Sequence of chain 1.D:
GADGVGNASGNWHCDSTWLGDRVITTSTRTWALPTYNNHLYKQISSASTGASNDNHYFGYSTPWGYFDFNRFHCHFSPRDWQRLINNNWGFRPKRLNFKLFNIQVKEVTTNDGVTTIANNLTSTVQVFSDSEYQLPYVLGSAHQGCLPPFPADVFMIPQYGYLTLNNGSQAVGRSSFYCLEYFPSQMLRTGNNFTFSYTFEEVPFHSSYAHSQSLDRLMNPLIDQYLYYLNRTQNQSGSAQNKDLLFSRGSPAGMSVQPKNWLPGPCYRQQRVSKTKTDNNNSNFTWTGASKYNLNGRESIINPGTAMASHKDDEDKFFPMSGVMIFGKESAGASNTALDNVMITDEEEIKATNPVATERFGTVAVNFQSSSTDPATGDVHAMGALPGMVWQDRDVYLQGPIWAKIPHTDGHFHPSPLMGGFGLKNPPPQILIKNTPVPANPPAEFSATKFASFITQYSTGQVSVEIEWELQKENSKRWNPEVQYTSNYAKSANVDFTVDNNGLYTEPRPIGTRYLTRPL

Binding-site contacts:
Ligand atom N6 contacts residue PRO633 of chain 1.D at 4.4 Å.
Ligand atom C5 contacts residue PRO631 of chain 1.D at 4.4 Å (hydrophobic).
Ligand atom N6 contacts residue GLY639 of chain 1.D at 3.5 Å (h-bond).
Ligand atom N3 contacts residue PRO631 of chain 1.D at 4.1 Å.
Ligand atom C4 contacts residue PRO631 of chain 1.D at 4.2 Å (hydrophobic).
Ligand atom N7 contacts residue SER632 of chain 1.D at 3.7 Å.
Ligand atom C8 contacts residue HIS630 of chain 1.D at 3.3 Å.
Ligand atom C5 contacts residue PRO420 of chain 1.D at 4.5 Å (hydrophobic).
Ligand atom N7 contacts residue ASP609 of chain 1.D at 4.0 Å.
Ligand atom N9 contacts residue PRO631 of chain 1.D at 3.8 Å.
Ligand atom C2 contacts residue GLY639 of chain 1.D at 2.9 Å.
Ligand atom N1 contacts residue PRO631 of chain 1.D at 4.2 Å.
Ligand atom N6 contacts residue PHE638 of chain 1.D at 3.7 Å.
Ligand atom C6 contacts residue GLY639 of chain 1.D at 3.7 Å.
Ligand atom C2 contacts residue ILE622 of chain 1.D at 4.3 Å (hydrophobic).
Ligand atom C6 contacts residue SER632 of chain 1.D at 4.0 Å.
Ligand atom N3 contacts residue GLY639 of chain 1.D at 4.2 Å.
Ligand atom N7 contacts residue HIS630 of chain 1.D at 3.7 Å.
Ligand atom N9 contacts residue HIS630 of chain 1.D at 4.4 Å.
Ligand atom C6 contacts residue PRO631 of chain 1.D at 4.3 Å (hydrophobic).
Ligand atom N6 contacts residue SER632 of chain 1.D at 3.6 Å.
Ligand atom C5 contacts residue SER632 of chain 1.D at 3.9 Å.
Ligand atom N6 contacts residue GLY637 of chain 1.D at 3.4 Å (h-bond).
Ligand atom N1 contacts residue GLY639 of chain 1.D at 3.0 Å (h-bond).
Ligand atom N1 contacts residue PHE638 of chain 1.D at 4.1 Å.
Ligand atom C2 contacts residue PRO631 of chain 1.D at 4.2 Å (hydrophobic).

The small molecule below binds the protein below.
Small molecule (SMILES): Nc1ncnc2[nH]cnc12